A protein and the small-molecule ligand that binds it are described below.
Small molecule (SMILES): Nc1nc(F)nc2c1ncn2[C@H]1C[C@H](O)[C@@H](CO)O1

Binding-site contacts:
Ligand atom N6 contacts residue GLY140 of chain 1.C at 3.9 Å.
Ligand atom C2 contacts residue MET241 of chain 1.C at 3.8 Å (hydrophobic).
Ligand atom N3 contacts residue VAL239 of chain 1.C at 3.7 Å.
Ligand atom N7 contacts residue ALA139 of chain 1.C at 3.9 Å.
Ligand atom C2' contacts residue MET241 of chain 1.C at 4.0 Å (hydrophobic).
Ligand atom C2 contacts residue VAL239 of chain 1.C at 4.0 Å (hydrophobic).
Ligand atom N3 contacts residue PHE222 of chain 1.C at 3.9 Å.
Ligand atom O3' contacts residue TYR110 of chain 1.C at 3.7 Å.
Ligand atom C8 contacts residue ASP265 of chain 1.C at 3.6 Å.
Ligand atom C6 contacts residue GLY140 of chain 1.C at 4.0 Å.
Ligand atom N6 contacts residue VAL267 of chain 1.C at 3.3 Å.
Ligand atom C4' contacts residue SO41 of chain 1.AA at 3.4 Å.
Ligand atom C3' contacts residue SO41 of chain 1.AA at 3.6 Å.
Ligand atom C5 contacts residue GLY140 of chain 1.C at 3.6 Å.
Ligand atom O4' contacts residue ALA138 of chain 1.C at 3.5 Å.
Ligand atom N1 contacts residue VAL239 of chain 1.C at 3.7 Å.
Ligand atom N7 contacts residue GLY140 of chain 1.C at 3.5 Å (h-bond).
Ligand atom N7 contacts residue THR264 of chain 1.C at 3.9 Å.
Ligand atom C4 contacts residue PHE222 of chain 1.C at 3.8 Å (hydrophobic).
Ligand atom F contacts residue VAL239 of chain 1.C at 3.6 Å.
Ligand atom C4 contacts residue GLY140 of chain 1.C at 3.9 Å.
Ligand atom C8 contacts residue GLY140 of chain 1.C at 3.7 Å.
Ligand atom N3 contacts residue MET241 of chain 1.C at 3.9 Å.
Ligand atom C1' contacts residue ALA138 of chain 1.C at 3.3 Å (hydrophobic).
Ligand atom C4 contacts residue VAL239 of chain 1.C at 3.9 Å (hydrophobic).
Ligand atom C8 contacts residue THR264 of chain 1.C at 3.4 Å.
Ligand atom C5 contacts residue PHE222 of chain 1.C at 3.7 Å (hydrophobic).
Ligand atom O5' contacts residue SER55 of chain 1.C at 3.2 Å (h-bond).
Ligand atom C2' contacts residue SO41 of chain 1.AA at 3.8 Å.
Ligand atom N1 contacts residue GLN223 of chain 1.C at 3.0 Å (h-bond).
Ligand atom O3' contacts residue SO41 of chain 1.AA at 3.1 Å (h-bond).
Ligand atom C2 contacts residue GLN223 of chain 1.C at 3.4 Å.
Ligand atom F contacts residue MET241 of chain 1.C at 3.2 Å.
Ligand atom C5' contacts residue PHE181 of chain 1.B at 3.9 Å (hydrophobic).
Ligand atom O4' contacts residue SO41 of chain 1.AA at 3.9 Å.
Ligand atom N7 contacts residue ASP265 of chain 1.C at 3.1 Å (salt-bridge).
Ligand atom F contacts residue GLN223 of chain 1.C at 2.9 Å.
Ligand atom N6 contacts residue ASP265 of chain 1.C at 3.5 Å (salt-bridge).
Ligand atom C8 contacts residue ALA139 of chain 1.C at 3.8 Å (hydrophobic).
Ligand atom N3 contacts residue GLY240 of chain 1.C at 3.9 Å.

Sequence of chain 1.C:
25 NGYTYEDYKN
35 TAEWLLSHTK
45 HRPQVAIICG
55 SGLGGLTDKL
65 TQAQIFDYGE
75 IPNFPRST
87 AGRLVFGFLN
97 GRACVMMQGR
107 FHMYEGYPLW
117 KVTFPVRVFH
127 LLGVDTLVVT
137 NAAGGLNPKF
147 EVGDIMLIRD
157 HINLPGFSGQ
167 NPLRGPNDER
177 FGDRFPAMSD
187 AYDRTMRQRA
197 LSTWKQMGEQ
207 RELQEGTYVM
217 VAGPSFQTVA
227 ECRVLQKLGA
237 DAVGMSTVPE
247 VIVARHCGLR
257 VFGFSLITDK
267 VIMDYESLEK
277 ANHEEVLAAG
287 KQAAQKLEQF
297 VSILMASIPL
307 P

Sequence of chain 1.B:
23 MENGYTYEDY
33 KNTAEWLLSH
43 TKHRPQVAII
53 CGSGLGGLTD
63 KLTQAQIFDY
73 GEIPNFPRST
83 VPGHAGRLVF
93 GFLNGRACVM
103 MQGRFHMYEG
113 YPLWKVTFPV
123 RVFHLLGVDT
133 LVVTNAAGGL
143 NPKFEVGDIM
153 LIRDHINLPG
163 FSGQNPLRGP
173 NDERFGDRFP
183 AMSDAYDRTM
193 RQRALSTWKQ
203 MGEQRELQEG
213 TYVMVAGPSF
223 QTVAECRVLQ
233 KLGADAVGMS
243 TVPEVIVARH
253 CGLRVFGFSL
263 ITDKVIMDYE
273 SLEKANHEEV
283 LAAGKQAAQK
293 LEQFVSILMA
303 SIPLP